Sequence of chain 1.A:
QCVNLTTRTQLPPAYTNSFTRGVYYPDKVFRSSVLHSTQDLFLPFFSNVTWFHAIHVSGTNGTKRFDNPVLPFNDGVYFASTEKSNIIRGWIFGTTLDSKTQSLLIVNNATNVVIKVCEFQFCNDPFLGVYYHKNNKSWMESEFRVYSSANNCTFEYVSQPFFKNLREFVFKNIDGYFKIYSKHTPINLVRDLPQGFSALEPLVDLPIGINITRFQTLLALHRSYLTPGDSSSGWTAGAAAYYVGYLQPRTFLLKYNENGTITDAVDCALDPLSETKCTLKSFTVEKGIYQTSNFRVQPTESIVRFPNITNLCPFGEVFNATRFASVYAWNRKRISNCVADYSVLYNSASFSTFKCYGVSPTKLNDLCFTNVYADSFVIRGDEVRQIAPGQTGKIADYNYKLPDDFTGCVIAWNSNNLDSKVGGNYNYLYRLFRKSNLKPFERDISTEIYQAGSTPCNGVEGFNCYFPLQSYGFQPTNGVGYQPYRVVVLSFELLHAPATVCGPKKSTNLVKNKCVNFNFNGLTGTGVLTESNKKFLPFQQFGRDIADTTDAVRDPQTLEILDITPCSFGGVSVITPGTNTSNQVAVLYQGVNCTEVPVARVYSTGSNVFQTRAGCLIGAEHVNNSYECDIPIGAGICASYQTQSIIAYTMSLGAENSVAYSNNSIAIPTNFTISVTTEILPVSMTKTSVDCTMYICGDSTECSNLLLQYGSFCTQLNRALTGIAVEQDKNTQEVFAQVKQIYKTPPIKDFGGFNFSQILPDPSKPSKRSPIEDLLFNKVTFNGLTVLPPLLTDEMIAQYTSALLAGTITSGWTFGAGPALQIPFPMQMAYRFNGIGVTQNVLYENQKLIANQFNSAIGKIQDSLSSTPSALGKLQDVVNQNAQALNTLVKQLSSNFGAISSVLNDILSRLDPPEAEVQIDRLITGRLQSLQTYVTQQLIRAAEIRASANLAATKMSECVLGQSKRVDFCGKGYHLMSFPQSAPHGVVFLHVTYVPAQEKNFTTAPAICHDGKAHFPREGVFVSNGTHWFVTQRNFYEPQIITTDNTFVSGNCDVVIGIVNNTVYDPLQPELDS

The small molecule below binds the protein below.
Small molecule (SMILES): CC(=O)N[C@@H]1[C@@H](O)[C@H](O)[C@@H](CO)O[C@H]1O

Binding-site contacts:
Ligand atom C2 contacts residue ASN1061 of chain 1.A at 2.5 Å.
Ligand atom C4 contacts residue ALA693 of chain 1.A at 4.4 Å (hydrophobic).
Ligand atom C7 contacts residue ASN1061 of chain 1.A at 3.8 Å.
Ligand atom C5 contacts residue ASN1061 of chain 1.A at 3.7 Å.
Ligand atom C3 contacts residue ASN1061 of chain 1.A at 3.8 Å.
Ligand atom C6 contacts residue ALA693 of chain 1.A at 3.8 Å (hydrophobic).
Ligand atom O4 contacts residue ALA693 of chain 1.A at 3.9 Å.
Ligand atom O6 contacts residue ALA693 of chain 1.A at 4.3 Å.
Ligand atom C1 contacts residue ASN1061 of chain 1.A at 1.4 Å.
Ligand atom O7 contacts residue ASN1061 of chain 1.A at 4.3 Å.
Ligand atom O5 contacts residue ASN1061 of chain 1.A at 2.4 Å (h-bond).
Ligand atom N2 contacts residue ASN1061 of chain 1.A at 2.8 Å (h-bond).
Ligand atom C4 contacts residue ASN1061 of chain 1.A at 4.3 Å.